Binding-site contacts:
Ligand atom C1 contacts residue ARG224 of chain 38.A at 3.8 Å.
Ligand atom S1 contacts residue ARG98 of chain 38.A at 4.4 Å.
Ligand atom C16 contacts residue TRP117 of chain 38.A at 3.7 Å (hydrophobic).
Ligand atom C2 contacts residue ARG98 of chain 38.A at 3.4 Å.
Ligand atom N1 contacts residue TRP117 of chain 38.A at 4.1 Å.
Ligand atom C16 contacts residue ARG224 of chain 38.A at 4.0 Å.
Ligand atom O1S contacts residue THR226 of chain 38.A at 4.3 Å.
Ligand atom C2 contacts residue ARG224 of chain 38.A at 3.8 Å.
Ligand atom C1 contacts residue ARG98 of chain 38.A at 3.2 Å.
Ligand atom C15 contacts residue ARG224 of chain 38.A at 3.3 Å.
Ligand atom C3 contacts residue ARG224 of chain 38.A at 3.5 Å.
Ligand atom O3S contacts residue THR226 of chain 38.A at 4.0 Å.
Ligand atom C13 contacts residue ARG224 of chain 38.A at 4.1 Å.
Ligand atom O1S contacts residue ARG98 of chain 38.A at 3.6 Å.
Ligand atom C3 contacts residue TRP117 of chain 38.A at 3.5 Å (hydrophobic).
Ligand atom C14 contacts residue ARG224 of chain 38.A at 4.5 Å.
Ligand atom C3 contacts residue ARG98 of chain 38.A at 3.2 Å.
Ligand atom O1S contacts residue ASP228 of chain 38.A at 3.6 Å.
Ligand atom N1 contacts residue ARG98 of chain 38.A at 4.3 Å.
Ligand atom N1 contacts residue ARG224 of chain 38.A at 4.2 Å.
Ligand atom C15 contacts residue TRP117 of chain 38.A at 4.2 Å (hydrophobic).

The protein below binds the small molecule below.
Small molecule (SMILES): CCCCCCCCCCCC[N+](C)(C)CCCS(=O)(=O)O

Sequence of chain 38.A:
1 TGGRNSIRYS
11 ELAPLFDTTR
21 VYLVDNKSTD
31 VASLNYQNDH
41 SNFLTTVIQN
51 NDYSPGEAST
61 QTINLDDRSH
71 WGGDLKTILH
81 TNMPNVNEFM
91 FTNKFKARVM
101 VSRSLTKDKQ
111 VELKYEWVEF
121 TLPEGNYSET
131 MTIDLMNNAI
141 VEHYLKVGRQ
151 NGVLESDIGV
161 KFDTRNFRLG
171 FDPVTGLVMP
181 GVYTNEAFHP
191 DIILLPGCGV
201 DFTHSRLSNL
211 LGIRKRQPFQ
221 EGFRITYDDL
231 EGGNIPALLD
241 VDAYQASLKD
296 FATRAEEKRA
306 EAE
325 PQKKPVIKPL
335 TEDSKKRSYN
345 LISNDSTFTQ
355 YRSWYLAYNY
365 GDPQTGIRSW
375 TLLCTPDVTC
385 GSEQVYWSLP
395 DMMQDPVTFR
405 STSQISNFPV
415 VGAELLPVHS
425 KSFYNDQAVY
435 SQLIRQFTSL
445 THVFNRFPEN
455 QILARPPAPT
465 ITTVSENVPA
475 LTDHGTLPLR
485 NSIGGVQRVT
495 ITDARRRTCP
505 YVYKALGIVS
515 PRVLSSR